Sequence of chain 1.A:
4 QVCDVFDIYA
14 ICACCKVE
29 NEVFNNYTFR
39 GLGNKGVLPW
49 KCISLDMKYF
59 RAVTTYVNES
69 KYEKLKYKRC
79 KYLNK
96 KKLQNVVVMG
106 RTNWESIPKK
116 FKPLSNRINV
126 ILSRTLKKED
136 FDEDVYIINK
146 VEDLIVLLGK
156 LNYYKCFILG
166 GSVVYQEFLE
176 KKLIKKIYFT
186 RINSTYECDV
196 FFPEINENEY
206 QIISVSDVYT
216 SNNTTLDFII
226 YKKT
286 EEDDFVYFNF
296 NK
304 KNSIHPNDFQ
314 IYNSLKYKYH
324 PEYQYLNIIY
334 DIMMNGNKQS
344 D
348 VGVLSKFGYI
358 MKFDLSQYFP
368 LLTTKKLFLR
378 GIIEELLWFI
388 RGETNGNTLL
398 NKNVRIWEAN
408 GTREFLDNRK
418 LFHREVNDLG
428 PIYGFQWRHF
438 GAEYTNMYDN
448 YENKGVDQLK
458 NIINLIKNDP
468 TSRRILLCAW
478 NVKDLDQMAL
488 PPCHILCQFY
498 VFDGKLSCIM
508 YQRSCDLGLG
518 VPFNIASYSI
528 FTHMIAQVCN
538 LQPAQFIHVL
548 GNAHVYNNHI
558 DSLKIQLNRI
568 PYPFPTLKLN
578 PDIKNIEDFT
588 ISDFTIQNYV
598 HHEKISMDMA

This small molecule binds to this protein.
Small molecule (SMILES): Nc1nc(N)c(-c2cccc(Cl)c2)c(CCCOc2ccccc2)n1

Binding-site contacts:
Ligand atom CAW contacts residue LEU119 of chain 1.A at 3.7 Å (hydrophobic).
Ligand atom C2 contacts residue CYS15 of chain 1.A at 3.7 Å (hydrophobic).
Ligand atom C6 contacts residue ILE14 of chain 1.A at 3.7 Å (hydrophobic).
Ligand atom CAY contacts residue LEU119 of chain 1.A at 3.9 Å (hydrophobic).
Ligand atom CAP contacts residue ASP54 of chain 1.A at 3.2 Å.
Ligand atom CAM contacts residue ASN108 of chain 1.A at 3.0 Å.
Ligand atom NAH contacts residue CYS15 of chain 1.A at 3.2 Å (h-bond).
Ligand atom N1 contacts residue ALA16 of chain 1.A at 3.7 Å.
Ligand atom NAG contacts residue LEU164 of chain 1.A at 3.1 Å (h-bond).
Ligand atom C4 contacts residue ASP54 of chain 1.A at 3.5 Å.
Ligand atom CAL contacts residue PHE58 of chain 1.A at 3.7 Å (hydrophobic).
Ligand atom N1 contacts residue ILE14 of chain 1.A at 3.6 Å (h-bond).
Ligand atom C2 contacts residue ALA16 of chain 1.A at 3.8 Å (hydrophobic).
Ligand atom C6 contacts residue PHE58 of chain 1.A at 3.6 Å (hydrophobic).
Ligand atom CAK contacts residue ASN108 of chain 1.A at 3.8 Å.
Ligand atom C2 contacts residue PHE58 of chain 1.A at 3.7 Å (hydrophobic).
Ligand atom N1 contacts residue CYS15 of chain 1.A at 3.4 Å.
Ligand atom NAH contacts residue ILE14 of chain 1.A at 3.9 Å.
Ligand atom CL contacts residue ILE112 of chain 1.A at 3.7 Å.
Ligand atom N1 contacts residue PHE58 of chain 1.A at 3.5 Å.
Ligand atom NAH contacts residue ALA16 of chain 1.A at 3.8 Å.
Ligand atom CL contacts residue LEU164 of chain 1.A at 3.8 Å.
Ligand atom C5 contacts residue NDP1 of chain 1.C at 3.6 Å.
Ligand atom C2 contacts residue ASP54 of chain 1.A at 3.5 Å.
Ligand atom NAH contacts residue ASP54 of chain 1.A at 2.8 Å (salt-bridge).
Ligand atom N3 contacts residue ALA16 of chain 1.A at 3.7 Å.
Ligand atom CAN contacts residue NDP1 of chain 1.C at 3.5 Å.
Ligand atom NAG contacts residue NDP1 of chain 1.C at 3.5 Å (h-bond).
Ligand atom N1 contacts residue NDP1 of chain 1.C at 3.8 Å.
Ligand atom C6 contacts residue NDP1 of chain 1.C at 3.4 Å.
Ligand atom N3 contacts residue ASP54 of chain 1.A at 2.6 Å (salt-bridge).
Ligand atom CAV contacts residue MET55 of chain 1.A at 3.6 Å (hydrophobic).
Ligand atom CAR contacts residue PHE58 of chain 1.A at 3.6 Å (hydrophobic).
Ligand atom NAG contacts residue TYR170 of chain 1.A at 3.4 Å (h-bond).
Ligand atom CAJ contacts residue ASP54 of chain 1.A at 3.3 Å.
Ligand atom CAO contacts residue NDP1 of chain 1.C at 3.7 Å.
Ligand atom NAG contacts residue PHE58 of chain 1.A at 3.7 Å.
Ligand atom NAH contacts residue THR185 of chain 1.A at 3.4 Å (h-bond).
Ligand atom CAO contacts residue ASN108 of chain 1.A at 3.8 Å.
Ligand atom NAG contacts residue ILE14 of chain 1.A at 3.0 Å (h-bond).